A small-molecule ligand and the protein it binds are described below.
Small molecule (SMILES): Nc1ncnc2c1ncn2[C@@H]1O[C@H](CO[P](=O)(O)O[P](=O)(O)NP(=O)(O)O)[C@@H](O)[C@H]1O

Sequence of chain 1.A:
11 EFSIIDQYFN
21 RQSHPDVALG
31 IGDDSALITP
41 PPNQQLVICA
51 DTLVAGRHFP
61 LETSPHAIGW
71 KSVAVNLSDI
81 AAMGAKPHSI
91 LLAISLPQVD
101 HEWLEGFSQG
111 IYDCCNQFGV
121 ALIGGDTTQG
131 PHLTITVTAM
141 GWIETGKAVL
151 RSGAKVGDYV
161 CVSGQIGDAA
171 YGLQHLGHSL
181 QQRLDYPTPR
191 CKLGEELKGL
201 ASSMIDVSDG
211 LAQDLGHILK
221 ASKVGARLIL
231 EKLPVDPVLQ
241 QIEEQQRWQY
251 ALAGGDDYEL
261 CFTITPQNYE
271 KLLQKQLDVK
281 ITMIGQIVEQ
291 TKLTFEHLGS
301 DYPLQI

Binding-site contacts:
Ligand atom PB contacts residue MG1 of chain 1.D at 3.3 Å.
Ligand atom PG contacts residue MG1 of chain 1.D at 3.2 Å.
Ligand atom N3 contacts residue GLY124 of chain 1.B at 3.2 Å.
Ligand atom O3G contacts residue SER208 of chain 1.A at 3.0 Å (h-bond).
Ligand atom O1G contacts residue ASP51 of chain 1.A at 3.1 Å (salt-bridge).
Ligand atom O2' contacts residue GLY124 of chain 1.B at 3.3 Å.
Ligand atom PG contacts residue MG1 of chain 1.F at 3.2 Å.
Ligand atom O2B contacts residue ASP79 of chain 1.A at 3.0 Å (salt-bridge).
Ligand atom N3 contacts residue GLY125 of chain 1.B at 3.4 Å (h-bond).
Ligand atom N7 contacts residue ASP126 of chain 1.B at 3.3 Å (salt-bridge).
Ligand atom O1B contacts residue ASP34 of chain 1.B at 3.0 Å (salt-bridge).
Ligand atom PG contacts residue SER208 of chain 1.A at 3.4 Å.
Ligand atom O1A contacts residue ASP126 of chain 1.B at 2.9 Å (salt-bridge).
Ligand atom PB contacts residue MG1 of chain 1.G at 3.3 Å.
Ligand atom O1B contacts residue ASP79 of chain 1.A at 3.0 Å (salt-bridge).
Ligand atom O3G contacts residue ASP209 of chain 1.A at 3.0 Å (salt-bridge).
Ligand atom O2G contacts residue MG1 of chain 1.D at 2.1 Å.
Ligand atom O3' contacts residue GLY32 of chain 1.B at 2.9 Å (h-bond).
Ligand atom O2' contacts residue GLY125 of chain 1.B at 3.0 Å (h-bond).
Ligand atom O2B contacts residue ASP51 of chain 1.A at 3.2 Å (salt-bridge).
Ligand atom N7 contacts residue THR127 of chain 1.B at 2.9 Å (h-bond).
Ligand atom O2B contacts residue MG1 of chain 1.F at 2.3 Å.
Ligand atom O1A contacts residue MG1 of chain 1.D at 2.0 Å.
Ligand atom O1B contacts residue MG1 of chain 1.G at 2.0 Å.
Ligand atom O1G contacts residue SER208 of chain 1.A at 3.2 Å (h-bond).
Ligand atom C3' contacts residue ASP33 of chain 1.B at 3.1 Å.
Ligand atom PB contacts residue MG1 of chain 1.F at 3.1 Å.
Ligand atom O1G contacts residue MG1 of chain 1.F at 2.1 Å.
Ligand atom O2G contacts residue ASP51 of chain 1.A at 3.1 Å (salt-bridge).
Ligand atom C2 contacts residue GLY124 of chain 1.B at 3.3 Å.
Ligand atom O2B contacts residue MG1 of chain 1.D at 2.5 Å.
Ligand atom N3B contacts residue MG1 of chain 1.F at 3.4 Å.
Ligand atom O2G contacts residue ASP126 of chain 1.B at 3.2 Å (salt-bridge).
Ligand atom O1B contacts residue ARG151 of chain 1.A at 3.1 Å (salt-bridge).
Ligand atom PA contacts residue MG1 of chain 1.D at 3.2 Å.
Ligand atom N6 contacts residue THR127 of chain 1.B at 3.1 Å (h-bond).
Ligand atom O2B contacts residue K1 of chain 1.J at 2.8 Å.
Ligand atom C8 contacts residue GLY125 of chain 1.B at 3.3 Å.
Ligand atom O3' contacts residue ASP33 of chain 1.B at 2.7 Å (salt-bridge).
Ligand atom C2' contacts residue GLY125 of chain 1.B at 3.3 Å.

Sequence of chain 1.B:
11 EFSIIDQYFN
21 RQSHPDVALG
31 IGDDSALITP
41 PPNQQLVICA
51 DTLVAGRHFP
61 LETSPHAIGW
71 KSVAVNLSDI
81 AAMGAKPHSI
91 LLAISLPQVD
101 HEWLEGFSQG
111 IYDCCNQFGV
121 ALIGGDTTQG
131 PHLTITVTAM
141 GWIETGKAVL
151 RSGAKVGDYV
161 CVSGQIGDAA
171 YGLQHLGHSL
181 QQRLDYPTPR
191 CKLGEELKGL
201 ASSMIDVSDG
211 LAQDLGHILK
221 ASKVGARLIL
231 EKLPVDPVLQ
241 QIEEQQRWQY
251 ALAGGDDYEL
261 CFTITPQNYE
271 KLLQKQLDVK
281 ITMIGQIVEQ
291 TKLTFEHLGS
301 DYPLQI